A protein and the small-molecule ligand that binds it are described below.
Small molecule (SMILES): CCCCCCCC(=O)N[C@H]1CCOC1=O

Binding-site contacts:
Ligand atom CG contacts residue PHE110 of chain 2.A at 3.8 Å (hydrophobic).
Ligand atom N contacts residue ASP92 of chain 2.A at 2.8 Å (salt-bridge).
Ligand atom CB contacts residue PHE110 of chain 2.A at 3.8 Å (hydrophobic).
Ligand atom C2 contacts residue SER150 of chain 2.A at 4.0 Å.
Ligand atom O1 contacts residue TRP106 of chain 2.A at 3.7 Å.
Ligand atom CA contacts residue TRP106 of chain 2.A at 3.6 Å (hydrophobic).
Ligand atom N contacts residue ILE94 of chain 2.A at 3.9 Å.
Ligand atom OD contacts residue PHE121 of chain 2.A at 3.7 Å.
Ligand atom OD contacts residue MET130 of chain 2.A at 3.6 Å.
Ligand atom CG contacts residue TRP106 of chain 2.A at 3.7 Å (hydrophobic).
Ligand atom CB contacts residue ASP92 of chain 2.A at 3.7 Å.
Ligand atom C2 contacts residue ILE94 of chain 2.A at 3.6 Å (hydrophobic).
Ligand atom O1 contacts residue TYR75 of chain 2.A at 2.7 Å (h-bond).
Ligand atom C3 contacts residue LEU95 of chain 2.A at 3.7 Å (hydrophobic).
Ligand atom C2 contacts residue ASP92 of chain 2.A at 3.6 Å.
Ligand atom C2 contacts residue LEU95 of chain 2.A at 3.8 Å (hydrophobic).
Ligand atom C7 contacts residue VAL70 of chain 2.A at 4.0 Å (hydrophobic).
Ligand atom CB contacts residue TRP106 of chain 2.A at 3.9 Å (hydrophobic).
Ligand atom C8 contacts residue MET84 of chain 2.A at 4.0 Å (hydrophobic).
Ligand atom O1 contacts residue SER150 of chain 2.A at 2.9 Å (h-bond).
Ligand atom CB contacts residue ILE94 of chain 2.A at 3.5 Å (hydrophobic).
Ligand atom C1 contacts residue ILE94 of chain 2.A at 3.9 Å (hydrophobic).
Ligand atom C2 contacts residue ILE148 of chain 2.A at 4.0 Å (hydrophobic).
Ligand atom C3 contacts residue ILE148 of chain 2.A at 3.7 Å (hydrophobic).
Ligand atom C1 contacts residue TYR75 of chain 2.A at 3.8 Å (hydrophobic).
Ligand atom C6 contacts residue TYR83 of chain 2.A at 3.6 Å (hydrophobic).
Ligand atom O contacts residue TYR75 of chain 2.A at 3.5 Å.
Ligand atom CG contacts residue ALA125 of chain 2.A at 4.0 Å (hydrophobic).
Ligand atom C contacts residue TRP79 of chain 2.A at 3.7 Å (hydrophobic).
Ligand atom C8 contacts residue TYR83 of chain 2.A at 4.0 Å (hydrophobic).
Ligand atom C1 contacts residue SER150 of chain 2.A at 3.7 Å.
Ligand atom CG contacts residue MET130 of chain 2.A at 3.3 Å (hydrophobic).
Ligand atom CG contacts residue PHE121 of chain 2.A at 3.9 Å (hydrophobic).
Ligand atom OD contacts residue TRP79 of chain 2.A at 3.6 Å.
Ligand atom O contacts residue TYR83 of chain 2.A at 3.8 Å.
Ligand atom C1 contacts residue ASP92 of chain 2.A at 3.6 Å.
Ligand atom O contacts residue TRP79 of chain 2.A at 3.0 Å (h-bond).
Ligand atom OD contacts residue ALA125 of chain 2.A at 4.0 Å.
Ligand atom CA contacts residue ASP92 of chain 2.A at 3.7 Å.
Ligand atom C4 contacts residue TYR83 of chain 2.A at 3.7 Å (hydrophobic).

Sequence of chain 2.A:
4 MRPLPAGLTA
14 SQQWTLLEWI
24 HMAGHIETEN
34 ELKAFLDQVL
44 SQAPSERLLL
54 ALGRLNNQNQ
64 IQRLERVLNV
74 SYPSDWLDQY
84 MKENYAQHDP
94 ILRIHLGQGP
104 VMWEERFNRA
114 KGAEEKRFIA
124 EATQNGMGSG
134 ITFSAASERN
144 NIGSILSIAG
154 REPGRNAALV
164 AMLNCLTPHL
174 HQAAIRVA